Binding-site contacts:
Ligand atom C7 contacts residue GLY90 of chain 1.G at 4.2 Å.
Ligand atom O7 contacts residue ASN91 of chain 1.G at 4.1 Å.
Ligand atom C3 contacts residue ASN91 of chain 1.G at 3.7 Å.
Ligand atom C1 contacts residue ASN91 of chain 1.G at 1.5 Å.
Ligand atom C8 contacts residue ASN91 of chain 1.G at 3.5 Å.
Ligand atom C5 contacts residue ASN91 of chain 1.G at 3.8 Å.
Ligand atom C4 contacts residue ASN91 of chain 1.G at 4.3 Å.
Ligand atom O7 contacts residue GLY90 of chain 1.G at 3.8 Å.
Ligand atom C2 contacts residue ASN91 of chain 1.G at 2.5 Å.
Ligand atom C7 contacts residue ASN91 of chain 1.G at 3.3 Å.
Ligand atom N2 contacts residue ASN91 of chain 1.G at 2.8 Å (h-bond).
Ligand atom O5 contacts residue ASN91 of chain 1.G at 2.5 Å (h-bond).

This small molecule binds to this protein.
Small molecule (SMILES): CC(=O)N[C@@H]1[C@@H](O)[C@H](O)[C@@H](CO)O[C@H]1O

Sequence of chain 1.G:
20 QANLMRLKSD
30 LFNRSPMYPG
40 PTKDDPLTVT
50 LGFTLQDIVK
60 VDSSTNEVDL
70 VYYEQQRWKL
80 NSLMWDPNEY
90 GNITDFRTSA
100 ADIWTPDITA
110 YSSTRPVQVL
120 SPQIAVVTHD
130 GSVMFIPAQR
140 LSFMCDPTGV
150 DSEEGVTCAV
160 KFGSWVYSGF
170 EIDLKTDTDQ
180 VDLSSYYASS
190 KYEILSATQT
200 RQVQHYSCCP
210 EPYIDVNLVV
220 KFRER